Binding-site contacts:
Ligand atom C18 contacts residue LEU182 of chain 33.A at 3.2 Å (hydrophobic).
Ligand atom C17 contacts residue ILE99 of chain 33.A at 3.8 Å (hydrophobic).
Ligand atom C05 contacts residue LEU101 of chain 33.A at 3.9 Å (hydrophobic).
Ligand atom C13 contacts residue MET213 of chain 33.A at 3.4 Å (hydrophobic).
Ligand atom O23 contacts residue LEU216 of chain 33.A at 3.7 Å.
Ligand atom C19 contacts residue LEU182 of chain 33.A at 3.6 Å (hydrophobic).
Ligand atom C21 contacts residue ILE123 of chain 33.A at 3.8 Å (hydrophobic).
Ligand atom C28 contacts residue MET144 of chain 33.A at 3.8 Å (hydrophobic).
Ligand atom C04 contacts residue ASN211 of chain 33.A at 3.4 Å.
Ligand atom C22 contacts residue ILE123 of chain 33.A at 3.6 Å (hydrophobic).
Ligand atom C28 contacts residue TYR143 of chain 33.A at 3.4 Å (hydrophobic).
Ligand atom C28 contacts residue ALA167 of chain 33.A at 3.1 Å (hydrophobic).
Ligand atom C01 contacts residue TYR192 of chain 33.A at 2.9 Å (hydrophobic).
Ligand atom C17 contacts residue LEU182 of chain 33.A at 3.7 Å (hydrophobic).
Ligand atom C15 contacts residue LEU182 of chain 33.A at 3.7 Å (hydrophobic).
Ligand atom N24 contacts residue PHE180 of chain 33.A at 3.6 Å.
Ligand atom C04 contacts residue MET213 of chain 33.A at 3.9 Å (hydrophobic).
Ligand atom O26 contacts residue PHE180 of chain 33.A at 3.7 Å.
Ligand atom C09 contacts residue LEU101 of chain 33.A at 3.8 Å (hydrophobic).
Ligand atom C27 contacts residue PHE180 of chain 33.A at 3.2 Å (hydrophobic).
Ligand atom C14 contacts residue SER121 of chain 33.A at 3.5 Å.
Ligand atom C12 contacts residue ILE99 of chain 33.A at 3.7 Å (hydrophobic).
Ligand atom C14 contacts residue HIS237 of chain 33.A at 3.5 Å.
Ligand atom C09 contacts residue TYR191 of chain 33.A at 3.6 Å (hydrophobic).
Ligand atom C15 contacts residue ILE123 of chain 33.A at 3.6 Å (hydrophobic).
Ligand atom C10 contacts residue TYR191 of chain 33.A at 3.7 Å (hydrophobic).
Ligand atom C18 contacts residue TYR145 of chain 33.A at 3.8 Å (hydrophobic).
Ligand atom N24 contacts residue LEU216 of chain 33.A at 3.5 Å.
Ligand atom C19 contacts residue TYR145 of chain 33.A at 3.2 Å (hydrophobic).
Ligand atom N08 contacts residue LEU101 of chain 33.A at 3.8 Å.
Ligand atom C22 contacts residue ILE99 of chain 33.A at 3.9 Å (hydrophobic).
Ligand atom C03 contacts residue ASN211 of chain 33.A at 3.1 Å.
Ligand atom N07 contacts residue LEU101 of chain 33.A at 3.7 Å.
Ligand atom O26 contacts residue TYR145 of chain 33.A at 3.2 Å.
Ligand atom C18 contacts residue ILE99 of chain 33.A at 3.8 Å (hydrophobic).
Ligand atom C01 contacts residue THR207 of chain 33.A at 2.9 Å.
Ligand atom C25 contacts residue PHE180 of chain 33.A at 3.5 Å (hydrophobic).
Ligand atom N06 contacts residue LEU101 of chain 33.A at 3.2 Å.
Ligand atom O16 contacts residue ILE99 of chain 33.A at 3.6 Å.
Ligand atom C28 contacts residue TYR145 of chain 33.A at 3.3 Å (hydrophobic).

This small molecule binds to this protein.
Small molecule (SMILES): CCOc1noc2cc(OCCC3CCN(c4ccc(C)nn4)CC3)ccc12

Sequence of chain 33.A:
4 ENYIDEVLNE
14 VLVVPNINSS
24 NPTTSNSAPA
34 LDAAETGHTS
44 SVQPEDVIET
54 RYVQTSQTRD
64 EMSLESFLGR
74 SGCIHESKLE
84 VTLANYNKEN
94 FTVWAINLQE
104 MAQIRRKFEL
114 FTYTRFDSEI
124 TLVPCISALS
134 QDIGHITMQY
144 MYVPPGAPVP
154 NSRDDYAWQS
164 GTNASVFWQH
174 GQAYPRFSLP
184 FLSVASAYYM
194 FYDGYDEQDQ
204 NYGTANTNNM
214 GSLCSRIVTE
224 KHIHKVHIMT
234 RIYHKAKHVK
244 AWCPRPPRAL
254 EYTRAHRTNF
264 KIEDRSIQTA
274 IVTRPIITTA